This protein binds this small molecule.
Small molecule (SMILES): O=[N+]([O-])c1ccc2oncc2c1

Binding-site contacts:
Ligand atom CAD contacts residue VAL125 of chain 2.A at 4.3 Å (hydrophobic).
Ligand atom CAC contacts residue GLU127 of chain 2.A at 4.4 Å.
Ligand atom OAH contacts residue TRP48 of chain 2.A at 2.8 Å (h-bond).
Ligand atom CAE contacts residue LEU94 of chain 2.A at 3.7 Å (hydrophobic).
Ligand atom CAF contacts residue GLU127 of chain 2.A at 4.1 Å.
Ligand atom CAK contacts residue TRP48 of chain 2.A at 3.1 Å (hydrophobic).
Ligand atom CAC contacts residue TRP48 of chain 2.A at 4.4 Å (hydrophobic).
Ligand atom CAD contacts residue TRP48 of chain 2.A at 3.5 Å (hydrophobic).
Ligand atom CAI contacts residue HIS61 of chain 2.A at 4.0 Å.
Ligand atom CAE contacts residue TRP48 of chain 2.A at 4.1 Å (hydrophobic).
Ligand atom CAK contacts residue GLU127 of chain 2.A at 3.0 Å.
Ligand atom CAC contacts residue VAL125 of chain 2.A at 3.7 Å (hydrophobic).
Ligand atom OAA contacts residue PHE62 of chain 2.A at 4.1 Å.
Ligand atom CAJ contacts residue TRP48 of chain 2.A at 3.9 Å (hydrophobic).
Ligand atom NAL contacts residue HIS61 of chain 2.A at 3.5 Å.
Ligand atom OAA contacts residue HIS61 of chain 2.A at 3.2 Å.
Ligand atom CAI contacts residue VAL125 of chain 2.A at 4.1 Å (hydrophobic).
Ligand atom CAE contacts residue GLU127 of chain 2.A at 3.4 Å.
Ligand atom CAE contacts residue TYR105 of chain 2.A at 4.3 Å (hydrophobic).
Ligand atom NAG contacts residue GLU127 of chain 2.A at 3.1 Å (salt-bridge).
Ligand atom OAB contacts residue LEU111 of chain 2.A at 4.4 Å.
Ligand atom CAJ contacts residue GLU127 of chain 2.A at 3.3 Å.
Ligand atom OAB contacts residue HIS61 of chain 2.A at 4.0 Å.
Ligand atom CAD contacts residue GLU127 of chain 2.A at 3.4 Å.
Ligand atom NAG contacts residue TYR105 of chain 2.A at 4.0 Å.
Ligand atom NAG contacts residue VAL132 of chain 2.A at 4.1 Å.
Ligand atom CAC contacts residue HIS61 of chain 2.A at 3.8 Å.
Ligand atom NAL contacts residue HIS123 of chain 2.A at 3.8 Å.
Ligand atom CAC contacts residue LEU35 of chain 2.A at 4.4 Å (hydrophobic).
Ligand atom OAB contacts residue VAL125 of chain 2.A at 3.2 Å.
Ligand atom NAL contacts residue VAL125 of chain 2.A at 4.0 Å.
Ligand atom OAB contacts residue HIS123 of chain 2.A at 2.8 Å (h-bond).
Ligand atom OAA contacts residue HIS123 of chain 2.A at 4.3 Å.
Ligand atom CAD contacts residue HIS61 of chain 2.A at 4.5 Å.
Ligand atom NAG contacts residue TRP48 of chain 2.A at 3.5 Å (h-bond).
Ligand atom OAH contacts residue GLU127 of chain 2.A at 2.8 Å (salt-bridge).

Sequence of chain 2.A:
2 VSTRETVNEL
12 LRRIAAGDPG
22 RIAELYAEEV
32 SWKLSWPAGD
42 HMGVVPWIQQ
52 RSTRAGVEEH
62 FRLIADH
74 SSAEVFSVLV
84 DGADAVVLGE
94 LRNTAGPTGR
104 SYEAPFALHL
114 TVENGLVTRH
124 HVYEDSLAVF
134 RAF